Sequence of chain 1.C:
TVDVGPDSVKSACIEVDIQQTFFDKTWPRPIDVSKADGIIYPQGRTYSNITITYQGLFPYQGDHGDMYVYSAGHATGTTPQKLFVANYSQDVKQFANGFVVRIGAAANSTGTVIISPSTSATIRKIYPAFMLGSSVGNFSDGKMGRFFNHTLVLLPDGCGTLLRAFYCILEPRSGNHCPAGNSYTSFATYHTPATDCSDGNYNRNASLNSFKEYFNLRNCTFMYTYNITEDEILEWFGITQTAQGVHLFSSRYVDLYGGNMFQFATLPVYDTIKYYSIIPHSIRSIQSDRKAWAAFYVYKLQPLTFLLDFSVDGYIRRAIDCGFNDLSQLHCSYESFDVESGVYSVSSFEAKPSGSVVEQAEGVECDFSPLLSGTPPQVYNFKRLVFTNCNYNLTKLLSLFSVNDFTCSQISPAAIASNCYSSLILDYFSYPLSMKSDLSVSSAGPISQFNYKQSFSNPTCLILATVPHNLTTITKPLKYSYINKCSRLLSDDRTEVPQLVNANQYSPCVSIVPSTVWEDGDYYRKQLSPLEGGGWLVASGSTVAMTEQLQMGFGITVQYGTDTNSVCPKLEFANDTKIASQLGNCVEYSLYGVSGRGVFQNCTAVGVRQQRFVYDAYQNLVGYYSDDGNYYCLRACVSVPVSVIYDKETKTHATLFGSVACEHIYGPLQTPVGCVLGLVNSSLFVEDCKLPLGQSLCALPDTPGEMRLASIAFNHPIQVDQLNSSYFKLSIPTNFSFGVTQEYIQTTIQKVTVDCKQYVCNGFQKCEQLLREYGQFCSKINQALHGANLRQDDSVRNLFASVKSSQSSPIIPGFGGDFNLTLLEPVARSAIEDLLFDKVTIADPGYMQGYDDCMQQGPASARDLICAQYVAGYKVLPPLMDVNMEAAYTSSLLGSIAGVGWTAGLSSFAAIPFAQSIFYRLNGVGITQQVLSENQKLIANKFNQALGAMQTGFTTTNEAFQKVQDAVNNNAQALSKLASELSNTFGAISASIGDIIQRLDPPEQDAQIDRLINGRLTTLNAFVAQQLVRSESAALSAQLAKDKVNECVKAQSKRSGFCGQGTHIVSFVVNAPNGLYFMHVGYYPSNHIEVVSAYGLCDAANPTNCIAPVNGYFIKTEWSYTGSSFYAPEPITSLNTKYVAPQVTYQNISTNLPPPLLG

Binding-site contacts:
Ligand atom C10 contacts residue PHE53 of chain 1.C at 3.6 Å (hydrophobic).
Ligand atom O9 contacts residue ARG321 of chain 1.C at 2.9 Å (salt-bridge).
Ligand atom O10 contacts residue PHE53 of chain 1.C at 4.1 Å.
Ligand atom C10 contacts residue ILE146 of chain 1.C at 3.9 Å (hydrophobic).
Ligand atom O1B contacts residue SER149 of chain 1.C at 4.4 Å.
Ligand atom C9 contacts residue ALA106 of chain 1.C at 3.6 Å (hydrophobic).
Ligand atom O4 contacts residue PHE53 of chain 1.C at 3.4 Å.
Ligand atom C11 contacts residue HIS105 of chain 1.C at 4.3 Å.
Ligand atom C10 contacts residue HIS105 of chain 1.C at 4.2 Å.
Ligand atom O8 contacts residue GLN318 of chain 1.C at 4.5 Å.
Ligand atom O9 contacts residue ALA106 of chain 1.C at 2.8 Å (h-bond).
Ligand atom C11 contacts residue ILE146 of chain 1.C at 4.0 Å (hydrophobic).
Ligand atom C9 contacts residue ARG321 of chain 1.C at 4.0 Å.
Ligand atom O1B contacts residue SER147 of chain 1.C at 3.7 Å.
Ligand atom O8 contacts residue ILE146 of chain 1.C at 4.3 Å.
Ligand atom C4 contacts residue ILE146 of chain 1.C at 3.9 Å (hydrophobic).
Ligand atom N5 contacts residue PHE53 of chain 1.C at 3.8 Å.
Ligand atom C9 contacts residue HIS105 of chain 1.C at 3.9 Å.
Ligand atom C11 contacts residue PHE115 of chain 1.C at 3.3 Å (hydrophobic).
Ligand atom C7 contacts residue ILE146 of chain 1.C at 4.3 Å (hydrophobic).
Ligand atom C11 contacts residue PHE53 of chain 1.C at 3.4 Å (hydrophobic).
Ligand atom C4 contacts residue PHE53 of chain 1.C at 4.4 Å (hydrophobic).
Ligand atom O10 contacts residue HIS105 of chain 1.C at 4.1 Å.
Ligand atom O8 contacts residue ARG321 of chain 1.C at 2.8 Å (salt-bridge).
Ligand atom C10 contacts residue GLN50 of chain 1.C at 3.8 Å.
Ligand atom O10 contacts residue GLN50 of chain 1.C at 3.3 Å (h-bond).
Ligand atom C7 contacts residue HIS105 of chain 1.C at 4.1 Å.
Ligand atom O1A contacts residue SER147 of chain 1.C at 3.2 Å (h-bond).
Ligand atom C5 contacts residue ILE146 of chain 1.C at 3.7 Å (hydrophobic).
Ligand atom C1 contacts residue SER147 of chain 1.C at 3.9 Å.
Ligand atom O9 contacts residue HIS105 of chain 1.C at 4.0 Å.
Ligand atom O1B contacts residue PRO148 of chain 1.C at 4.3 Å.
Ligand atom C11 contacts residue GLN50 of chain 1.C at 3.4 Å.
Ligand atom C8 contacts residue ARG321 of chain 1.C at 4.1 Å.
Ligand atom O7 contacts residue HIS105 of chain 1.C at 4.0 Å.
Ligand atom N5 contacts residue ILE146 of chain 1.C at 3.0 Å (h-bond).
Ligand atom C6 contacts residue ILE146 of chain 1.C at 3.6 Å (hydrophobic).
Ligand atom O9 contacts residue GLN318 of chain 1.C at 4.1 Å.

This protein binds this small molecule.
Small molecule (SMILES): CC(=O)N[C@H]1[C@H]([C@H](O)[C@H](O)CO)O[C@@](O)(C(=O)O)C[C@@H]1O